Binding-site contacts:
Ligand atom O2B contacts residue HIS214 of chain 1.A at 2.9 Å (h-bond).
Ligand atom C8M contacts residue TYR292 of chain 1.A at 3.7 Å (hydrophobic).
Ligand atom O4B contacts residue GLU315 of chain 1.A at 3.9 Å.
Ligand atom O11 contacts residue HIS214 of chain 1.A at 3.3 Å (h-bond).
Ligand atom C3 contacts residue TYR312 of chain 1.A at 3.9 Å (hydrophobic).
Ligand atom N8 contacts residue ASP288 of chain 1.A at 2.8 Å (salt-bridge).
Ligand atom C11 contacts residue ASP212 of chain 1.A at 3.4 Å.
Ligand atom C7 contacts residue ARG284 of chain 1.A at 3.9 Å.
Ligand atom O1B contacts residue ASP288 of chain 1.A at 3.8 Å.
Ligand atom C6 contacts residue HIS214 of chain 1.A at 3.7 Å.
Ligand atom C12 contacts residue HIS214 of chain 1.A at 4.0 Å.
Ligand atom C7 contacts residue TYR292 of chain 1.A at 3.9 Å (hydrophobic).
Ligand atom O2B contacts residue ARG284 of chain 1.A at 3.0 Å (salt-bridge).
Ligand atom C7 contacts residue ASP288 of chain 1.A at 3.8 Å.
Ligand atom O5 contacts residue ARG284 of chain 1.A at 3.0 Å (salt-bridge).
Ligand atom C4 contacts residue ASP288 of chain 1.A at 4.0 Å.
Ligand atom C2M contacts residue TYR312 of chain 1.A at 3.7 Å (hydrophobic).
Ligand atom O1B contacts residue TYR292 of chain 1.A at 2.9 Å (h-bond).
Ligand atom O11 contacts residue ASN217 of chain 1.A at 4.0 Å.
Ligand atom O11 contacts residue ASP212 of chain 1.A at 2.5 Å (salt-bridge).
Ligand atom O4A contacts residue ASP288 of chain 1.A at 3.2 Å (salt-bridge).
Ligand atom C11 contacts residue ARG284 of chain 1.A at 3.8 Å.
Ligand atom C5 contacts residue ASP288 of chain 1.A at 3.7 Å.
Ligand atom C6 contacts residue ARG284 of chain 1.A at 3.6 Å.
Ligand atom C8M contacts residue ASP288 of chain 1.A at 3.6 Å.
Ligand atom C5 contacts residue ARG284 of chain 1.A at 4.0 Å.
Ligand atom N10 contacts residue ASP212 of chain 1.A at 3.7 Å.
Ligand atom N8 contacts residue TYR292 of chain 1.A at 3.1 Å (h-bond).
Ligand atom C8 contacts residue TYR292 of chain 1.A at 3.8 Å (hydrophobic).
Ligand atom C4 contacts residue TYR292 of chain 1.A at 3.8 Å (hydrophobic).
Ligand atom C5 contacts residue TYR292 of chain 1.A at 3.8 Å (hydrophobic).
Ligand atom O5 contacts residue ASP288 of chain 1.A at 2.7 Å (salt-bridge).
Ligand atom C3 contacts residue TYR292 of chain 1.A at 3.7 Å (hydrophobic).
Ligand atom O4B contacts residue VAL250 of chain 1.A at 3.8 Å.
Ligand atom C8 contacts residue ASP288 of chain 1.A at 3.8 Å.
Ligand atom O9 contacts residue ASP288 of chain 1.A at 3.6 Å (salt-bridge).
Ligand atom C12 contacts residue ARG284 of chain 1.A at 3.8 Å.
Ligand atom C2M contacts residue PHE109 of chain 1.A at 4.0 Å (hydrophobic).
Ligand atom O4A contacts residue TYR292 of chain 1.A at 3.2 Å (h-bond).
Ligand atom C8M contacts residue VAL291 of chain 1.A at 3.7 Å (hydrophobic).

Sequence of chain 1.A:
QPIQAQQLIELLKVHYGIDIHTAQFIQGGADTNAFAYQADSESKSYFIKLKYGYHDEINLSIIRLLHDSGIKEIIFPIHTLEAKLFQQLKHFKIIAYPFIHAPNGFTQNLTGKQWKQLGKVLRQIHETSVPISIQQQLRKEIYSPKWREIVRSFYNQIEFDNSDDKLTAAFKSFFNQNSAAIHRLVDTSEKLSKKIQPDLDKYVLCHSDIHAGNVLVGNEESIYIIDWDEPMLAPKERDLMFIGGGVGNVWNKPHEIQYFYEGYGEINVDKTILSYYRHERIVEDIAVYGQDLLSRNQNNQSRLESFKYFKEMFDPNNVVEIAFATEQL

The small molecule below binds the protein below.
Small molecule (SMILES): CN[C@@H]1[C@H](O)[C@H](NC)[C@H]2O[C@]3(O)[C@H](O[C@@H]2[C@H]1O)O[C@H](C)CC3(O)O